Binding-site contacts:
Ligand atom C1 contacts residue ASN263 of chain 1.I at 1.5 Å.
Ligand atom N2 contacts residue ASN263 of chain 1.I at 3.0 Å (h-bond).
Ligand atom C5 contacts residue ASN263 of chain 1.I at 3.8 Å.
Ligand atom C7 contacts residue VAL402 of chain 1.I at 4.3 Å (hydrophobic).
Ligand atom C6 contacts residue ILE284 of chain 1.I at 4.4 Å (hydrophobic).
Ligand atom O5 contacts residue ASN263 of chain 1.I at 2.5 Å (h-bond).
Ligand atom C8 contacts residue ASN263 of chain 1.I at 4.0 Å.
Ligand atom C3 contacts residue ASN263 of chain 1.I at 3.9 Å.
Ligand atom O5 contacts residue ILE284 of chain 1.I at 3.4 Å.
Ligand atom O7 contacts residue ASN263 of chain 1.I at 3.3 Å (h-bond).
Ligand atom C4 contacts residue ASN263 of chain 1.I at 4.4 Å.
Ligand atom C7 contacts residue ASN263 of chain 1.I at 3.3 Å.
Ligand atom C8 contacts residue VAL402 of chain 1.I at 3.5 Å (hydrophobic).
Ligand atom C5 contacts residue ILE284 of chain 1.I at 4.2 Å (hydrophobic).
Ligand atom C2 contacts residue ASN263 of chain 1.I at 2.6 Å.
Ligand atom C1 contacts residue ILE284 of chain 1.I at 3.8 Å (hydrophobic).
Ligand atom O7 contacts residue VAL402 of chain 1.I at 4.4 Å.
Ligand atom C8 contacts residue GLY401 of chain 1.I at 4.2 Å.

Sequence of chain 1.I:
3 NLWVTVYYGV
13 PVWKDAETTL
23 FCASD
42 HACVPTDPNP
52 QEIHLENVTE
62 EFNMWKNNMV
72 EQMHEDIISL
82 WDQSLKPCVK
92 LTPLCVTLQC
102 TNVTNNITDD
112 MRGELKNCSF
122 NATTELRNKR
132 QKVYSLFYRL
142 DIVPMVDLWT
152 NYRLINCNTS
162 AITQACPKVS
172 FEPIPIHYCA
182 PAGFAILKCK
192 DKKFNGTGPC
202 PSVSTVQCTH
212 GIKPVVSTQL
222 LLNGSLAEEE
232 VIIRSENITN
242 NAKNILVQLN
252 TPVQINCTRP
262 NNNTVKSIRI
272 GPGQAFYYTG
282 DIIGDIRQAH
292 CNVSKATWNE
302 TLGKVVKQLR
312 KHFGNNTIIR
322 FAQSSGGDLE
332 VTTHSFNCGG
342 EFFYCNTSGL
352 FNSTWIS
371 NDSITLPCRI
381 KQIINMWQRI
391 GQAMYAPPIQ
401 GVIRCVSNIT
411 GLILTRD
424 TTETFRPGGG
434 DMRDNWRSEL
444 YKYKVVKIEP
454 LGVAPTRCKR

A protein and the small-molecule ligand that binds it are described below.
Small molecule (SMILES): CC(=O)N[C@@H]1[C@@H](O)[C@H](O)[C@@H](CO)O[C@H]1O